A protein and the small-molecule ligand that binds it are described below.
Small molecule (SMILES): CC(=O)N[C@@H]1[C@@H](O)[C@H](O)[C@@H](CO)O[C@H]1O

Binding-site contacts:
Ligand atom C5 contacts residue ASN454 of chain 1.B at 3.7 Å.
Ligand atom O6 contacts residue ASN454 of chain 1.B at 4.4 Å.
Ligand atom N2 contacts residue ASN454 of chain 1.B at 2.9 Å (h-bond).
Ligand atom C1 contacts residue ASN454 of chain 1.B at 1.4 Å.
Ligand atom O5 contacts residue ASN454 of chain 1.B at 2.3 Å (h-bond).
Ligand atom C7 contacts residue ASN454 of chain 1.B at 3.9 Å.
Ligand atom O7 contacts residue ASN454 of chain 1.B at 4.3 Å.
Ligand atom C4 contacts residue ASN454 of chain 1.B at 4.2 Å.
Ligand atom C3 contacts residue ASN454 of chain 1.B at 3.8 Å.
Ligand atom C2 contacts residue ASN454 of chain 1.B at 2.4 Å.

Sequence of chain 1.B:
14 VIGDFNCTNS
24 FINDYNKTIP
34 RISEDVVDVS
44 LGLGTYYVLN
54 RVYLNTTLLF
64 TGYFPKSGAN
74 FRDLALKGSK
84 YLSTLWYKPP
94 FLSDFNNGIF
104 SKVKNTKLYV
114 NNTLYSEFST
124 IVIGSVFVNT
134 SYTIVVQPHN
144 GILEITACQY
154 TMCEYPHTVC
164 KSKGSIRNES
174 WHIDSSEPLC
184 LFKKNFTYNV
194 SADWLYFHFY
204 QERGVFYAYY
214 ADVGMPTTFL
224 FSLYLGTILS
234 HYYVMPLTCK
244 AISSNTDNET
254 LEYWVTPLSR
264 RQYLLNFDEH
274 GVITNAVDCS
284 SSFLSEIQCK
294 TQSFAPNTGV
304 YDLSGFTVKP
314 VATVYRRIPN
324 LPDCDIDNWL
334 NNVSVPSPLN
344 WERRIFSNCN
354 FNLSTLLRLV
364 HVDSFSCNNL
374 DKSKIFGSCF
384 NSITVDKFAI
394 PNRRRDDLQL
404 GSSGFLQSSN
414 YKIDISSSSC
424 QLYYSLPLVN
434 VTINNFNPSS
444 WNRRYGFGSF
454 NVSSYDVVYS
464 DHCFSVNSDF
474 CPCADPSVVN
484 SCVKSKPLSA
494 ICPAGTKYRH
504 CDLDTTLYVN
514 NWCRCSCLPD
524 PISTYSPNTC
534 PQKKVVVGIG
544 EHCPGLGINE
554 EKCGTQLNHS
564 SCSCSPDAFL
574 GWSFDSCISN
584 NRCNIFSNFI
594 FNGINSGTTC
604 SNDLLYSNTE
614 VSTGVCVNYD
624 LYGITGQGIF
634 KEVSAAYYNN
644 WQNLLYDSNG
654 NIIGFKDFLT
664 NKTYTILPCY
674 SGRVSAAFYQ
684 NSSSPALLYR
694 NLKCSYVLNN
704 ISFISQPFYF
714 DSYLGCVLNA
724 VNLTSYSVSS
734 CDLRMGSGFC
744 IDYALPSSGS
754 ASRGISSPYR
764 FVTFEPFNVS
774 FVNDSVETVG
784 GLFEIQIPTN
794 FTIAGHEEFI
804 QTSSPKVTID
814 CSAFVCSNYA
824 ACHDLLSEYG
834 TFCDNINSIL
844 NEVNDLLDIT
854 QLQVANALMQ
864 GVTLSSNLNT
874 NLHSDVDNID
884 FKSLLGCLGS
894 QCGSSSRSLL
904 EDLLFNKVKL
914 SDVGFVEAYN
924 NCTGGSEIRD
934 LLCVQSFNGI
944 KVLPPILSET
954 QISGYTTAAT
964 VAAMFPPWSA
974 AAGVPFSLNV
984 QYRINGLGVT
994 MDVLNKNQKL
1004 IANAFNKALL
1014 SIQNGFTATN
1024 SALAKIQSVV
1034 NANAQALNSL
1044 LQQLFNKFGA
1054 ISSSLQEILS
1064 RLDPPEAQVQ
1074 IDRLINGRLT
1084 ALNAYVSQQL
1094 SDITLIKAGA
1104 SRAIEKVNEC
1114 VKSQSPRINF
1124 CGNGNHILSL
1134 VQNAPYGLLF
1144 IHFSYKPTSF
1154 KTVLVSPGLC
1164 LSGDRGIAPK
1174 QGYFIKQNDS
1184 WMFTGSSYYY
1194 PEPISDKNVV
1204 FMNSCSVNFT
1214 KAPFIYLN